Binding-site contacts:
Ligand atom C11 contacts residue PRO219 of chain 1.A at 3.5 Å (hydrophobic).
Ligand atom N21 contacts residue TRP21 of chain 1.A at 4.3 Å.
Ligand atom N4 contacts residue LYS22 of chain 1.A at 4.0 Å.
Ligand atom C9 contacts residue PRO219 of chain 1.A at 4.2 Å (hydrophobic).
Ligand atom O6I contacts residue ASP217 of chain 1.A at 4.0 Å.
Ligand atom O6I contacts residue PRO219 of chain 1.A at 3.8 Å.
Ligand atom C7I contacts residue PRO219 of chain 1.A at 4.3 Å (hydrophobic).
Ligand atom O20 contacts residue CIT1 of chain 1.C at 3.2 Å (h-bond).
Ligand atom C19 contacts residue CIT1 of chain 1.C at 3.7 Å.
Ligand atom C12 contacts residue PRO219 of chain 1.A at 3.7 Å (hydrophobic).
Ligand atom O10 contacts residue PRO219 of chain 1.A at 3.6 Å.
Ligand atom N21 contacts residue TRP220 of chain 1.A at 3.8 Å.
Ligand atom C5 contacts residue PRO219 of chain 1.A at 4.5 Å (hydrophobic).
Ligand atom C14 contacts residue PRO219 of chain 1.A at 3.8 Å (hydrophobic).
Ligand atom C15 contacts residue PRO219 of chain 1.A at 3.8 Å (hydrophobic).
Ligand atom C8I contacts residue LYS22 of chain 1.A at 4.4 Å.
Ligand atom C13 contacts residue PRO219 of chain 1.A at 3.8 Å (hydrophobic).
Ligand atom C8I contacts residue PRO219 of chain 1.A at 3.9 Å (hydrophobic).
Ligand atom C8I contacts residue TRP21 of chain 1.A at 4.0 Å (hydrophobic).
Ligand atom O20 contacts residue TRP21 of chain 1.A at 2.9 Å (h-bond).
Ligand atom N21 contacts residue PRO219 of chain 1.A at 4.3 Å.
Ligand atom C19 contacts residue TRP21 of chain 1.A at 3.8 Å (hydrophobic).
Ligand atom C16 contacts residue PRO219 of chain 1.A at 3.7 Å (hydrophobic).
Ligand atom O6I contacts residue LYS22 of chain 1.A at 3.6 Å.
Ligand atom C5 contacts residue LYS22 of chain 1.A at 3.9 Å.
Ligand atom N21 contacts residue CIT1 of chain 1.C at 3.1 Å (h-bond).

Sequence of chain 1.A:
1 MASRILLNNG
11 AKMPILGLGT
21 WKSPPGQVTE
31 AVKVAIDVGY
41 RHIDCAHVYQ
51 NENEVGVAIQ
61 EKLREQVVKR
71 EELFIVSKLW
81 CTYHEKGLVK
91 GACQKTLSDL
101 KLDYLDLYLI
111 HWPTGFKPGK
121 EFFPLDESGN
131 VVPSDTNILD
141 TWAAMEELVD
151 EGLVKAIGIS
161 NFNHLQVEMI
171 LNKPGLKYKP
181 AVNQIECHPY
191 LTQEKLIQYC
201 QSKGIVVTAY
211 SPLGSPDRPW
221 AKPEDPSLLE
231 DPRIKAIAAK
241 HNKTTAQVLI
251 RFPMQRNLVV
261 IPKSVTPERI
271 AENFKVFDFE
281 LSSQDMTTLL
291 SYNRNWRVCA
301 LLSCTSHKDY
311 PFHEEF

A small-molecule ligand and the protein it binds are described below.
Small molecule (SMILES): NC(=O)[C@@H]1C[C@@]2(NC(=O)NC2=O)c2cc(F)ccc2O1